This small molecule binds to this protein.
Small molecule (SMILES): CCC(=O)NC[C@H](Cc1ccc(OCCc2nc(-c3ccccc3)oc2C)cc1)N/C(C)=C\C(=O)c1ccc(C(F)(F)F)cc1

Sequence of chain 1.A:
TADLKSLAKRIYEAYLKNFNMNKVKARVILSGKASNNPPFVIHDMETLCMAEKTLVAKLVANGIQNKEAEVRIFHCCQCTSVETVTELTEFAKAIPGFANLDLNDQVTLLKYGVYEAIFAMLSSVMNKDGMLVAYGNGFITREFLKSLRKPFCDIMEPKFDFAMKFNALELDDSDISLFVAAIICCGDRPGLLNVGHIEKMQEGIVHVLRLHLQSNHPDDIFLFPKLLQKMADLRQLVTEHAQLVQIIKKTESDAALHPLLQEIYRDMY

Binding-site contacts:
Ligand atom F1O contacts residue LEU148 of chain 1.A at 3.8 Å.
Ligand atom C3K contacts residue CYS76 of chain 1.A at 3.3 Å (hydrophobic).
Ligand atom C3N contacts residue CYS76 of chain 1.A at 3.5 Å (hydrophobic).
Ligand atom F1O contacts residue ILE73 of chain 1.A at 3.3 Å.
Ligand atom C3M contacts residue LEU55 of chain 1.A at 3.2 Å (hydrophobic).
Ligand atom C3A contacts residue CYS77 of chain 1.A at 3.6 Å (hydrophobic).
Ligand atom C4A contacts residue TYR115 of chain 1.A at 3.5 Å (hydrophobic).
Ligand atom C1J contacts residue ILE155 of chain 1.A at 3.6 Å (hydrophobic).
Ligand atom C1B contacts residue GLN78 of chain 1.A at 3.7 Å.
Ligand atom C3L contacts residue CYS76 of chain 1.A at 3.4 Å (hydrophobic).
Ligand atom O3F contacts residue CYS77 of chain 1.A at 3.7 Å.
Ligand atom C1I contacts residue ILE155 of chain 1.A at 3.9 Å (hydrophobic).
Ligand atom O4C contacts residue VAL245 of chain 1.A at 3.6 Å.
Ligand atom C4E contacts residue LEU257 of chain 1.A at 3.4 Å (hydrophobic).
Ligand atom C3M contacts residue CYS76 of chain 1.A at 3.6 Å (hydrophobic).
Ligand atom N3H contacts residue VAL133 of chain 1.A at 3.3 Å.
Ligand atom N4B contacts residue TYR115 of chain 1.A at 3.3 Å (h-bond).
Ligand atom F1Q contacts residue GLU70 of chain 1.A at 2.8 Å.
Ligand atom C1J contacts residue PHE74 of chain 1.A at 3.7 Å (hydrophobic).
Ligand atom O1G contacts residue HIS241 of chain 1.A at 3.4 Å.
Ligand atom C3G contacts residue VAL133 of chain 1.A at 3.5 Å (hydrophobic).
Ligand atom CD2 contacts residue SER81 of chain 1.A at 3.3 Å.
Ligand atom C3J contacts residue CYS76 of chain 1.A at 3.7 Å (hydrophobic).
Ligand atom O3F contacts residue VAL133 of chain 1.A at 3.9 Å.
Ligand atom C1F contacts residue CYS77 of chain 1.A at 3.8 Å (hydrophobic).
Ligand atom F1Q contacts residue PHE152 of chain 1.A at 3.3 Å.
Ligand atom C4D contacts residue TYR115 of chain 1.A at 3.9 Å (hydrophobic).
Ligand atom C1K contacts residue ILE155 of chain 1.A at 3.8 Å (hydrophobic).
Ligand atom C3C contacts residue CYS77 of chain 1.A at 3.6 Å (hydrophobic).
Ligand atom C3I contacts residue CYS76 of chain 1.A at 3.7 Å (hydrophobic).
Ligand atom C3E contacts residue CYS77 of chain 1.A at 3.7 Å (hydrophobic).
Ligand atom C4A contacts residue HIS241 of chain 1.A at 3.5 Å.
Ligand atom F1P contacts residue PHE152 of chain 1.A at 3.7 Å.
Ligand atom C3C contacts residue VAL133 of chain 1.A at 3.7 Å (hydrophobic).
Ligand atom C3D contacts residue CYS77 of chain 1.A at 3.4 Å (hydrophobic).
Ligand atom C3N contacts residue VAL133 of chain 1.A at 3.8 Å (hydrophobic).
Ligand atom O3F contacts residue ILE73 of chain 1.A at 3.9 Å.
Ligand atom F1P contacts residue ILE155 of chain 1.A at 3.8 Å.
Ligand atom C3L contacts residue LEU55 of chain 1.A at 3.6 Å (hydrophobic).
Ligand atom C1I contacts residue PHE74 of chain 1.A at 3.8 Å (hydrophobic).